Sequence of chain 1.B:
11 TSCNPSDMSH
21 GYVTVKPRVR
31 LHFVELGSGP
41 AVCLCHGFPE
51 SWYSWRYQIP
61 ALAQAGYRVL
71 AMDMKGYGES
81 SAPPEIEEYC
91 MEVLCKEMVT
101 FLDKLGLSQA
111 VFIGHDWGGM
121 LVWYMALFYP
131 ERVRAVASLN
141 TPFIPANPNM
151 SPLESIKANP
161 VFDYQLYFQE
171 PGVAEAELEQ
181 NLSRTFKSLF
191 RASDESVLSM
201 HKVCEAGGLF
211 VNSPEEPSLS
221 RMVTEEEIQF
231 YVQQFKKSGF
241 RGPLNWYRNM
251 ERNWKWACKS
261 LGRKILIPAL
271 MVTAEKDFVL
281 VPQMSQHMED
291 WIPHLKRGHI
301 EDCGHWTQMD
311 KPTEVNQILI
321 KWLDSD

Binding-site contacts:
Ligand atom O7 contacts residue TYR164 of chain 1.B at 2.6 Å (h-bond).
Ligand atom C8 contacts residue ASP116 of chain 1.B at 3.2 Å.
Ligand atom C31 contacts residue HIS305 of chain 1.B at 3.8 Å.
Ligand atom O7 contacts residue TYR247 of chain 1.B at 2.7 Å (h-bond).
Ligand atom C30 contacts residue TRP306 of chain 1.B at 3.7 Å (hydrophobic).
Ligand atom C20 contacts residue TYR247 of chain 1.B at 3.5 Å (hydrophobic).
Ligand atom C21 contacts residue PHE48 of chain 1.B at 3.8 Å (hydrophobic).
Ligand atom C20 contacts residue TYR164 of chain 1.B at 3.8 Å (hydrophobic).
Ligand atom N2 contacts residue ASP116 of chain 1.B at 2.8 Å (salt-bridge).
Ligand atom C32 contacts residue HIS305 of chain 1.B at 3.7 Å.
Ligand atom C26 contacts residue PHE168 of chain 1.B at 3.8 Å (hydrophobic).
Ligand atom C21 contacts residue TYR247 of chain 1.B at 3.2 Å (hydrophobic).
Ligand atom C3 contacts residue TYR164 of chain 1.B at 3.3 Å (hydrophobic).
Ligand atom C27 contacts residue LEU189 of chain 1.B at 3.5 Å (hydrophobic).
Ligand atom O36 contacts residue ILE144 of chain 1.B at 3.6 Å.
Ligand atom C24 contacts residue TYR247 of chain 1.B at 3.7 Å (hydrophobic).
Ligand atom N2 contacts residue TYR247 of chain 1.B at 3.5 Å (h-bond).
Ligand atom C3 contacts residue TYR247 of chain 1.B at 3.1 Å (hydrophobic).
Ligand atom C28 contacts residue PHE48 of chain 1.B at 3.5 Å (hydrophobic).
Ligand atom C23 contacts residue TYR247 of chain 1.B at 3.5 Å (hydrophobic).
Ligand atom C12 contacts residue MET284 of chain 1.B at 3.6 Å (hydrophobic).
Ligand atom C33 contacts residue VAL279 of chain 1.B at 3.5 Å (hydrophobic).
Ligand atom C14 contacts residue MET120 of chain 1.B at 3.5 Å (hydrophobic).
Ligand atom C24 contacts residue TYR164 of chain 1.B at 3.5 Å (hydrophobic).
Ligand atom C25 contacts residue TYR164 of chain 1.B at 3.8 Å (hydrophobic).
Ligand atom C33 contacts residue HIS305 of chain 1.B at 3.7 Å.
Ligand atom C3 contacts residue ASP116 of chain 1.B at 3.8 Å.
Ligand atom C25 contacts residue PHE168 of chain 1.B at 3.6 Å (hydrophobic).
Ligand atom C22 contacts residue ASP116 of chain 1.B at 3.3 Å.
Ligand atom C20 contacts residue ASP116 of chain 1.B at 3.5 Å.
Ligand atom C34 contacts residue HIS305 of chain 1.B at 3.5 Å.
Ligand atom C6 contacts residue GLN165 of chain 1.B at 3.6 Å.
Ligand atom C22 contacts residue HIS305 of chain 1.B at 3.3 Å.
Ligand atom C26 contacts residue MET200 of chain 1.B at 3.4 Å (hydrophobic).
Ligand atom C15 contacts residue MET120 of chain 1.B at 3.3 Å (hydrophobic).
Ligand atom C30 contacts residue HIS305 of chain 1.B at 3.4 Å.
Ligand atom C29 contacts residue HIS305 of chain 1.B at 3.4 Å.
Ligand atom O9 contacts residue LEU280 of chain 1.B at 3.7 Å.
Ligand atom C31 contacts residue TRP306 of chain 1.B at 3.7 Å (hydrophobic).
Ligand atom C25 contacts residue MET200 of chain 1.B at 3.4 Å (hydrophobic).

The protein below binds the small molecule below.
Small molecule (SMILES): O=C(O)CCc1ccc(OC2CCN(C(=O)NC3[C@@H](c4ccccc4)[C@H]3c3ccccc3)CC2)cc1